Binding-site contacts:
Ligand atom C3 contacts residue ASN330 of chain 1.G at 3.8 Å.
Ligand atom C7 contacts residue GLY326 of chain 1.G at 4.3 Å.
Ligand atom C2 contacts residue ASN330 of chain 1.G at 2.5 Å.
Ligand atom O7 contacts residue GLY326 of chain 1.G at 4.4 Å.
Ligand atom C5 contacts residue ASN330 of chain 1.G at 3.6 Å.
Ligand atom C4 contacts residue ASN330 of chain 1.G at 4.2 Å.
Ligand atom C1 contacts residue ASN330 of chain 1.G at 1.4 Å.
Ligand atom O5 contacts residue ASN330 of chain 1.G at 2.3 Å (h-bond).
Ligand atom N2 contacts residue ASN330 of chain 1.G at 2.9 Å (h-bond).
Ligand atom C7 contacts residue ASN330 of chain 1.G at 3.8 Å.
Ligand atom C8 contacts residue PHE329 of chain 1.G at 4.4 Å (hydrophobic).
Ligand atom O7 contacts residue ASN330 of chain 1.G at 4.2 Å.
Ligand atom C8 contacts residue GLY326 of chain 1.G at 4.1 Å.

This small molecule binds to this protein.
Small molecule (SMILES): CC(=O)N[C@H]1[C@H](O[C@H]2[C@H](O)[C@@H](NC(C)=O)CO[C@@H]2CO)O[C@H](CO)[C@@H](O[C@@H]2O[C@H](CO[C@H]3O[C@H](CO)[C@@H](O)[C@H](O)[C@@H]3O)[C@@H](O)[C@H](O[C@H]3O[C@H](CO)[C@@H](O)[C@H](O)[C@@H]3O)[C@@H]2O)[C@@H]1O

Sequence of chain 1.G:
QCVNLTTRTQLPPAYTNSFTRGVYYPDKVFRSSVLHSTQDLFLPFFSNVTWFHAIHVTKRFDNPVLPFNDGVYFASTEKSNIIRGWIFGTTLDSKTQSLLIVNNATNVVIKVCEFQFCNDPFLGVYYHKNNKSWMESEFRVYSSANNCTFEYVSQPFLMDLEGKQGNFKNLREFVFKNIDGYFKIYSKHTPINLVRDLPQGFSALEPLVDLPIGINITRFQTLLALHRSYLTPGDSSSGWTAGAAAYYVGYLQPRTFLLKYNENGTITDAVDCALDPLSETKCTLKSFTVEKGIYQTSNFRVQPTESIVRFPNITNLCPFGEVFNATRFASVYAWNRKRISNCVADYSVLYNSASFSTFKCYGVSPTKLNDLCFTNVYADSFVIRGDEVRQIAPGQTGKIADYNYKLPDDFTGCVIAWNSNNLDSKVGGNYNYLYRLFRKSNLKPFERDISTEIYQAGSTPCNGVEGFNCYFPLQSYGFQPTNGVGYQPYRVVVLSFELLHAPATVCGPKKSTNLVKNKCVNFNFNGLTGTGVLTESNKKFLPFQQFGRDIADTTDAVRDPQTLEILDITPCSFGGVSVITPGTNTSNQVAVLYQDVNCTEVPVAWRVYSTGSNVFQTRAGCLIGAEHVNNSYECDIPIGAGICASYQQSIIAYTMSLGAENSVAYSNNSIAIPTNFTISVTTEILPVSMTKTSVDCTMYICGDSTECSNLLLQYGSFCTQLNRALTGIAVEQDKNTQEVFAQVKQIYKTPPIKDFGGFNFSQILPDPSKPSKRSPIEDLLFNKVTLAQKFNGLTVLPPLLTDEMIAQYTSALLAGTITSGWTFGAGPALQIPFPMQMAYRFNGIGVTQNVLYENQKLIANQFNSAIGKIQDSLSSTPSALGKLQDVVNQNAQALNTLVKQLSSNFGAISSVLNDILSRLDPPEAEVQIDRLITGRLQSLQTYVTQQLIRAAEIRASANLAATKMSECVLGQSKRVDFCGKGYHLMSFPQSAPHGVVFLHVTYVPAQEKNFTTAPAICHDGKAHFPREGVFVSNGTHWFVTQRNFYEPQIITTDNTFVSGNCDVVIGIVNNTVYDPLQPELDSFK